Sequence of chain 1.B:
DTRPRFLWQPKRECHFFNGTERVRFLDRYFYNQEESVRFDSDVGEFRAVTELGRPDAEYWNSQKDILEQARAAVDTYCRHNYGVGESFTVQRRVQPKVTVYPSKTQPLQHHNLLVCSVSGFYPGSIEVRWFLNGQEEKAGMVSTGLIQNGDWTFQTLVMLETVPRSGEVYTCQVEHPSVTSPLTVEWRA

Sequence of chain 1.A:
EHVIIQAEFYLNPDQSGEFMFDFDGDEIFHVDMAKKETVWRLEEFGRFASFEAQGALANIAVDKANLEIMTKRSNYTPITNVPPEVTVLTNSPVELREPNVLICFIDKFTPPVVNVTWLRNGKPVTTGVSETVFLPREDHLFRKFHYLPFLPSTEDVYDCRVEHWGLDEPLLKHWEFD

This small molecule binds to this protein.
Small molecule (SMILES): CC(=O)N[C@@H]1[C@@H](O)[C@H](O)[C@@H](CO)O[C@H]1O

Binding-site contacts:
Ligand atom N2 contacts residue ASN118 of chain 1.A at 2.9 Å (h-bond).
Ligand atom C6 contacts residue ASN118 of chain 1.A at 3.9 Å.
Ligand atom N2 contacts residue TRP168 of chain 1.A at 4.1 Å.
Ligand atom O7 contacts residue GLU166 of chain 1.A at 3.6 Å.
Ligand atom O3 contacts residue ASP2 of chain 1.B at 3.9 Å.
Ligand atom C2 contacts residue GLU166 of chain 1.A at 4.4 Å.
Ligand atom C8 contacts residue GLU166 of chain 1.A at 3.4 Å.
Ligand atom C8 contacts residue TRP168 of chain 1.A at 4.5 Å (hydrophobic).
Ligand atom C5 contacts residue ASN118 of chain 1.A at 3.5 Å.
Ligand atom C6 contacts residue GLU166 of chain 1.A at 4.0 Å.
Ligand atom O7 contacts residue TRP168 of chain 1.A at 3.2 Å (h-bond).
Ligand atom O7 contacts residue ASN118 of chain 1.A at 4.3 Å.
Ligand atom C8 contacts residue ASN118 of chain 1.A at 3.4 Å.
Ligand atom O5 contacts residue GLU166 of chain 1.A at 4.3 Å.
Ligand atom C7 contacts residue TRP168 of chain 1.A at 3.6 Å (hydrophobic).
Ligand atom O7 contacts residue VAL116 of chain 1.A at 4.3 Å.
Ligand atom C2 contacts residue ASN118 of chain 1.A at 2.4 Å.
Ligand atom C4 contacts residue ASN118 of chain 1.A at 4.2 Å.
Ligand atom C3 contacts residue ASN118 of chain 1.A at 3.8 Å.
Ligand atom O5 contacts residue ASN118 of chain 1.A at 2.3 Å (h-bond).
Ligand atom C7 contacts residue GLU166 of chain 1.A at 4.0 Å.
Ligand atom C1 contacts residue ASN118 of chain 1.A at 1.4 Å.
Ligand atom C1 contacts residue GLU166 of chain 1.A at 4.3 Å.
Ligand atom C7 contacts residue ASN118 of chain 1.A at 3.4 Å.
Ligand atom O7 contacts residue HIS167 of chain 1.A at 4.4 Å.
Ligand atom O3 contacts residue TRP168 of chain 1.A at 4.5 Å.